Binding-site contacts:
Ligand atom C10 contacts residue GLY129 of chain 1.A at 3.8 Å.
Ligand atom O4 contacts residue HIS188 of chain 1.A at 3.1 Å (h-bond).
Ligand atom O4 contacts residue ZN1 of chain 1.C at 2.2 Å.
Ligand atom N contacts residue GLY132 of chain 1.A at 3.3 Å (h-bond).
Ligand atom O3 contacts residue TYR173 of chain 1.A at 2.7 Å (h-bond).
Ligand atom C5 contacts residue GLY129 of chain 1.A at 3.6 Å.
Ligand atom C9 contacts residue MET128 of chain 1.A at 3.3 Å (hydrophobic).
Ligand atom O contacts residue HIS188 of chain 1.A at 3.1 Å (h-bond).
Ligand atom C7 contacts residue PRO220 of chain 1.A at 3.6 Å (hydrophobic).
Ligand atom O1 contacts residue LEU131 of chain 1.A at 2.9 Å (h-bond).
Ligand atom O3 contacts residue GLY129 of chain 1.A at 3.5 Å.
Ligand atom O1 contacts residue GLY129 of chain 1.A at 3.8 Å.
Ligand atom N4 contacts residue TYR173 of chain 1.A at 2.8 Å (h-bond).
Ligand atom O4 contacts residue HIS192 of chain 1.A at 3.0 Å.
Ligand atom C8 contacts residue THR130 of chain 1.A at 3.8 Å.
Ligand atom N contacts residue HIS188 of chain 1.A at 3.5 Å (h-bond).
Ligand atom O contacts residue HIS198 of chain 1.A at 2.9 Å (h-bond).
Ligand atom C12 contacts residue ASN172 of chain 1.A at 3.5 Å.
Ligand atom C3 contacts residue HIS188 of chain 1.A at 3.8 Å.
Ligand atom C contacts residue ZN1 of chain 1.C at 2.7 Å.
Ligand atom C12 contacts residue ALA222 of chain 1.A at 3.7 Å (hydrophobic).
Ligand atom N2 contacts residue GLY129 of chain 1.A at 3.0 Å (h-bond).
Ligand atom C3 contacts residue PRO220 of chain 1.A at 3.8 Å (hydrophobic).
Ligand atom N contacts residue GLU189 of chain 1.A at 2.8 Å (salt-bridge).
Ligand atom C7 contacts residue ILE221 of chain 1.A at 3.5 Å (hydrophobic).
Ligand atom C3 contacts residue ALA222 of chain 1.A at 3.7 Å (hydrophobic).
Ligand atom C3 contacts residue TYR219 of chain 1.A at 3.7 Å (hydrophobic).
Ligand atom C contacts residue HIS188 of chain 1.A at 3.4 Å.
Ligand atom C0 contacts residue GLY132 of chain 1.A at 3.7 Å.
Ligand atom CB contacts residue GLU189 of chain 1.A at 3.7 Å.
Ligand atom C10 contacts residue ALA222 of chain 1.A at 3.8 Å (hydrophobic).
Ligand atom C11 contacts residue ALA222 of chain 1.A at 3.7 Å (hydrophobic).
Ligand atom N1 contacts residue PRO220 of chain 1.A at 3.4 Å (h-bond).
Ligand atom O1 contacts residue THR130 of chain 1.A at 3.3 Å.
Ligand atom O2 contacts residue ILE221 of chain 1.A at 3.5 Å.
Ligand atom N contacts residue ZN1 of chain 1.C at 2.8 Å.
Ligand atom O contacts residue ZN1 of chain 1.C at 2.1 Å.
Ligand atom O2 contacts residue ALA222 of chain 1.A at 2.7 Å (h-bond).
Ligand atom C14 contacts residue TYR173 of chain 1.A at 3.8 Å (hydrophobic).
Ligand atom O4 contacts residue GLU189 of chain 1.A at 2.5 Å (salt-bridge).

Sequence of chain 1.A:
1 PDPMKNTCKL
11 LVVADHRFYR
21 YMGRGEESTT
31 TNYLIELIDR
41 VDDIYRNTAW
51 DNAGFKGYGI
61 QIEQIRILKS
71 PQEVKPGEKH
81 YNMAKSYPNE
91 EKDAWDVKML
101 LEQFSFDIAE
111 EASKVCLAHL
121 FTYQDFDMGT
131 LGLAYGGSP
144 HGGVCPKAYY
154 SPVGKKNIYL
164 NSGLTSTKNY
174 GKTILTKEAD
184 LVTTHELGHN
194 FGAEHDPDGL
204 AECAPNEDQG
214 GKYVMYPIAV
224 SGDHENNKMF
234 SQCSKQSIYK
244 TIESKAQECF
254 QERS

A small-molecule ligand and the protein it binds are described below.
Small molecule (SMILES): CC(C)C[C@H](CC(=O)NO)C(=O)N[C@H](C(=O)NC(C)C(=O)NCCN)C(C)(C)C